Sequence of chain 1.B:
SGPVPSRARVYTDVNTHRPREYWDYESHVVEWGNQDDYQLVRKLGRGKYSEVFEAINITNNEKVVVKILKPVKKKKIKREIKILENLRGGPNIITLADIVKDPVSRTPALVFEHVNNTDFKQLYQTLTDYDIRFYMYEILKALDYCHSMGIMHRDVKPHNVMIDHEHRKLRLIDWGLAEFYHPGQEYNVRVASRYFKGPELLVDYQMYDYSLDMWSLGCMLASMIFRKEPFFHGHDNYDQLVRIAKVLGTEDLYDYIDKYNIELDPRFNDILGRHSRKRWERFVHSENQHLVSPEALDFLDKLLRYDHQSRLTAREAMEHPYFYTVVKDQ

Binding-site contacts:
Ligand atom O17 contacts residue MET163 of chain 1.B at 3.7 Å.
Ligand atom C19 contacts residue VAL66 of chain 1.B at 3.7 Å (hydrophobic).
Ligand atom C8 contacts residue VAL53 of chain 1.B at 3.6 Å (hydrophobic).
Ligand atom C3 contacts residue PHE113 of chain 1.B at 3.9 Å (hydrophobic).
Ligand atom C17 contacts residue VAL53 of chain 1.B at 4.0 Å (hydrophobic).
Ligand atom O6 contacts residue ILE174 of chain 1.B at 4.0 Å.
Ligand atom O1 contacts residue PHE113 of chain 1.B at 3.5 Å.
Ligand atom C3 contacts residue ILE174 of chain 1.B at 3.8 Å (hydrophobic).
Ligand atom C17 contacts residue MET163 of chain 1.B at 3.9 Å (hydrophobic).
Ligand atom C16 contacts residue ASN118 of chain 1.B at 3.4 Å.
Ligand atom O3 contacts residue LYS68 of chain 1.B at 2.9 Å (salt-bridge).
Ligand atom O1 contacts residue ILE95 of chain 1.B at 3.4 Å.
Ligand atom C7 contacts residue VAL53 of chain 1.B at 3.5 Å (hydrophobic).
Ligand atom C2 contacts residue PHE113 of chain 1.B at 3.5 Å (hydrophobic).
Ligand atom C2 contacts residue ILE174 of chain 1.B at 3.8 Å (hydrophobic).
Ligand atom C1 contacts residue ILE174 of chain 1.B at 3.9 Å (hydrophobic).
Ligand atom C18 contacts residue VAL53 of chain 1.B at 3.7 Å (hydrophobic).
Ligand atom O3 contacts residue PHE113 of chain 1.B at 3.5 Å.
Ligand atom O19 contacts residue VAL66 of chain 1.B at 3.5 Å.
Ligand atom O6 contacts residue VAL53 of chain 1.B at 3.5 Å.
Ligand atom O17 contacts residue VAL116 of chain 1.B at 4.0 Å.
Ligand atom O3 contacts residue ASP175 of chain 1.B at 3.1 Å (salt-bridge).
Ligand atom O17 contacts residue LEU45 of chain 1.B at 4.0 Å.
Ligand atom C4 contacts residue ASP175 of chain 1.B at 3.9 Å.
Ligand atom C16 contacts residue LEU45 of chain 1.B at 4.0 Å (hydrophobic).
Ligand atom O19 contacts residue VAL116 of chain 1.B at 3.6 Å.
Ligand atom C6 contacts residue VAL53 of chain 1.B at 3.8 Å (hydrophobic).
Ligand atom C1 contacts residue PHE113 of chain 1.B at 4.0 Å (hydrophobic).
Ligand atom C5 contacts residue ILE174 of chain 1.B at 3.4 Å (hydrophobic).
Ligand atom C20 contacts residue ILE174 of chain 1.B at 3.8 Å (hydrophobic).
Ligand atom O17 contacts residue VAL66 of chain 1.B at 4.0 Å.
Ligand atom C6 contacts residue ILE174 of chain 1.B at 3.6 Å (hydrophobic).
Ligand atom O6 contacts residue ASP175 of chain 1.B at 3.6 Å (salt-bridge).
Ligand atom C4 contacts residue LYS68 of chain 1.B at 3.9 Å.
Ligand atom C4 contacts residue ILE174 of chain 1.B at 3.8 Å (hydrophobic).
Ligand atom C3 contacts residue ASP175 of chain 1.B at 3.7 Å.
Ligand atom C9 contacts residue VAL53 of chain 1.B at 3.9 Å (hydrophobic).
Ligand atom C10 contacts residue LEU45 of chain 1.B at 3.8 Å (hydrophobic).
Ligand atom C3 contacts residue LYS68 of chain 1.B at 3.8 Å.
Ligand atom C10 contacts residue ASN118 of chain 1.B at 3.7 Å.

This small molecule binds to this protein.
Small molecule (SMILES): Cc1cc(O)c2c(c1)C(=O)c1cc(O)cc(O)c1C2=O